A protein and the small-molecule ligand that binds it are described below.
Small molecule (SMILES): CC(=O)N[C@@H]1[C@@H](O)[C@H](O)[C@@H](CO)O[C@H]1O

Binding-site contacts:
Ligand atom C4 contacts residue ASN683 of chain 1.B at 4.1 Å.
Ligand atom C2 contacts residue ASN683 of chain 1.B at 2.4 Å.
Ligand atom O5 contacts residue ASN683 of chain 1.B at 2.4 Å (h-bond).
Ligand atom C3 contacts residue ASN683 of chain 1.B at 3.7 Å.
Ligand atom N2 contacts residue ASN683 of chain 1.B at 3.0 Å (h-bond).
Ligand atom C5 contacts residue ASN683 of chain 1.B at 3.7 Å.
Ligand atom C1 contacts residue ASN683 of chain 1.B at 1.4 Å.
Ligand atom O7 contacts residue GLY1105 of chain 1.B at 3.6 Å.
Ligand atom C7 contacts residue ASN683 of chain 1.B at 4.0 Å.

Sequence of chain 1.B:
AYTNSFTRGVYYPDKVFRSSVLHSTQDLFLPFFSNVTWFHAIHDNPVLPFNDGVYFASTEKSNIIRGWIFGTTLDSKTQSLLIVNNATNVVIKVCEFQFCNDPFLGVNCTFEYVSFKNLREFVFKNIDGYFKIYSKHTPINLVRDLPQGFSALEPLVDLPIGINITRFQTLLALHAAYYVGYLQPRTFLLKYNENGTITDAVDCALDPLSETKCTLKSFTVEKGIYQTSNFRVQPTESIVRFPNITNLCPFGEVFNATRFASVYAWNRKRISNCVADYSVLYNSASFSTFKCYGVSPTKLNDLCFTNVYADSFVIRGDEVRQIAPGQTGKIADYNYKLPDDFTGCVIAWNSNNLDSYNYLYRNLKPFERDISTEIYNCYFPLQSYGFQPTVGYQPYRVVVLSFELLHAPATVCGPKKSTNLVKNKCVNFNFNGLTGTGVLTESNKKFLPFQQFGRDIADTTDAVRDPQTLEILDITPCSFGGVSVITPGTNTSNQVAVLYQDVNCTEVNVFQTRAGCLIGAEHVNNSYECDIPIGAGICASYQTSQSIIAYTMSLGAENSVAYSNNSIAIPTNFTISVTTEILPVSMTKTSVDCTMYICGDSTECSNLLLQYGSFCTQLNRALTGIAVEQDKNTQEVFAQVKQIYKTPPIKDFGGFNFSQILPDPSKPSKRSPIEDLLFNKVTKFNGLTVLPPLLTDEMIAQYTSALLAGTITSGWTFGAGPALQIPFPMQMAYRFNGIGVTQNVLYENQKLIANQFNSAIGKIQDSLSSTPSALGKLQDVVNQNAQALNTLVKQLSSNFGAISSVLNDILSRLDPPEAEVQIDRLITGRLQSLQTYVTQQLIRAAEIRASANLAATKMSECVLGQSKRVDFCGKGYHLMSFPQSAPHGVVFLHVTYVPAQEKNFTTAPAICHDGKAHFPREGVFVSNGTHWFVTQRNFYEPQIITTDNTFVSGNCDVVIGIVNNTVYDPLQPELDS